A protein and the small-molecule ligand that binds it are described below.
Small molecule (SMILES): C[C@@H]1CC[C@@]2(OC1)O[C@H]1C[C@H]3[C@@H]4CC=C5C[C@@H](O)CC[C@]5(C)[C@H]4CC[C@]3(C)[C@H]1[C@@H]2C

Binding-site contacts:
Ligand atom C contacts residue YUY1 of chain 1.S at 3.4 Å.
Ligand atom C9 contacts residue PHE892 of chain 1.D at 4.0 Å (hydrophobic).
Ligand atom C21 contacts residue ASP889 of chain 1.D at 4.2 Å.
Ligand atom C8 contacts residue YUY1 of chain 1.S at 4.5 Å.
Ligand atom C15 contacts residue YUY1 of chain 1.S at 4.1 Å.
Ligand atom C26 contacts residue YUY1 of chain 1.S at 4.0 Å.
Ligand atom C12 contacts residue PHE892 of chain 1.D at 3.9 Å (hydrophobic).
Ligand atom C21 contacts residue ILE888 of chain 1.D at 4.4 Å (hydrophobic).
Ligand atom C10 contacts residue PHE892 of chain 1.D at 4.2 Å (hydrophobic).
Ligand atom C25 contacts residue PHE892 of chain 1.D at 4.3 Å (hydrophobic).
Ligand atom C14 contacts residue PHE892 of chain 1.D at 4.4 Å (hydrophobic).
Ligand atom C16 contacts residue YUY1 of chain 1.S at 4.3 Å.
Ligand atom C1 contacts residue YUY1 of chain 1.S at 4.3 Å.
Ligand atom C22 contacts residue ASP889 of chain 1.D at 4.2 Å.
Ligand atom C13 contacts residue PHE892 of chain 1.D at 4.0 Å (hydrophobic).
Ligand atom C16 contacts residue ASP889 of chain 1.D at 4.3 Å.
Ligand atom C6 contacts residue PHE892 of chain 1.D at 3.8 Å (hydrophobic).
Ligand atom C19 contacts residue ILE888 of chain 1.D at 4.0 Å (hydrophobic).
Ligand atom C7 contacts residue PHE892 of chain 1.D at 4.3 Å (hydrophobic).
Ligand atom C11 contacts residue PHE892 of chain 1.D at 3.4 Å (hydrophobic).
Ligand atom C20 contacts residue ILE888 of chain 1.D at 4.2 Å (hydrophobic).

Sequence of chain 1.D:
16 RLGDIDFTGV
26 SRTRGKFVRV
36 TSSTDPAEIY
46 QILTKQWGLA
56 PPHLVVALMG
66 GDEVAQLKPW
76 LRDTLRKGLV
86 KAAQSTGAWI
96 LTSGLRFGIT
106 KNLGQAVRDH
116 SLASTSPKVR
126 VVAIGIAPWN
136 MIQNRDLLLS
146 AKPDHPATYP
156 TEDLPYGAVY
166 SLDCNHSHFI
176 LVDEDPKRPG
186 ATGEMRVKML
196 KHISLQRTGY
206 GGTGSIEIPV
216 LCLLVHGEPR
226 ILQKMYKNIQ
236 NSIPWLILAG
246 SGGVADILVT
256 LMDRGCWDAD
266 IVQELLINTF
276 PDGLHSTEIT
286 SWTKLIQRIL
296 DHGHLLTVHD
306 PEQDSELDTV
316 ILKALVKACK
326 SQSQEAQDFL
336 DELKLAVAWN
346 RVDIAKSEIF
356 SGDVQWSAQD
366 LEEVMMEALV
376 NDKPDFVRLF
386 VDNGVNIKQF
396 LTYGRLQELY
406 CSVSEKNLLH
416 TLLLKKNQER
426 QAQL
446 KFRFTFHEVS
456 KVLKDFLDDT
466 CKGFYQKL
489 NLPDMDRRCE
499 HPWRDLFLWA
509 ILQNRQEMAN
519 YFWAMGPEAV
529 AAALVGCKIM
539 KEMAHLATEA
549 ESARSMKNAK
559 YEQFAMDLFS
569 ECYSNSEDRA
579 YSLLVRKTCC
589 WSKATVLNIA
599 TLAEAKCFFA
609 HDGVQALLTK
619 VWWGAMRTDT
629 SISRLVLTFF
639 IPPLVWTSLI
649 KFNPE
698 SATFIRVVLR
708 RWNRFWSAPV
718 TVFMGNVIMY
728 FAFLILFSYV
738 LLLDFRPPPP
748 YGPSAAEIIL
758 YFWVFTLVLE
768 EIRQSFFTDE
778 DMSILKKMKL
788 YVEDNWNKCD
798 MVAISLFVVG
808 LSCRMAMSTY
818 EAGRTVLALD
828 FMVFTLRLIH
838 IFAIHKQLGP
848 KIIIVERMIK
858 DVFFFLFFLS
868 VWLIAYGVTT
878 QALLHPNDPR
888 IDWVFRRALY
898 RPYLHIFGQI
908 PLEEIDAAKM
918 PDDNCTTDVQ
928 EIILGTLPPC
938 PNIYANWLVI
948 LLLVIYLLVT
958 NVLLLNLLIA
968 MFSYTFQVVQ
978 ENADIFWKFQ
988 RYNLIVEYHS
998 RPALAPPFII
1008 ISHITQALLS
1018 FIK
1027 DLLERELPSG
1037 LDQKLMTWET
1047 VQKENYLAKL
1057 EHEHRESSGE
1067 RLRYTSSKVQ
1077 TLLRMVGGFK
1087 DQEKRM